Sequence of chain 1.C:
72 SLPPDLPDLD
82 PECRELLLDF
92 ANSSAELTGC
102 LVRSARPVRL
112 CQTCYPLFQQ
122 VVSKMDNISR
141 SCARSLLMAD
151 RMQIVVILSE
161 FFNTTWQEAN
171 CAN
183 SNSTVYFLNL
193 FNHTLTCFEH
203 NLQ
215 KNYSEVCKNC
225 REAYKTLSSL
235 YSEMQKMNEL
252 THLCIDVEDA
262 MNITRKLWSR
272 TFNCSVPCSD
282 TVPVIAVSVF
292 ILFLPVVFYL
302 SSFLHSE

Binding-site contacts:
Ligand atom O7 contacts residue ARG151 of chain 1.C at 3.8 Å.
Ligand atom C2 contacts residue ASN263 of chain 1.A at 2.4 Å.
Ligand atom O5 contacts residue LYS267 of chain 1.A at 4.1 Å.
Ligand atom C8 contacts residue ARG151 of chain 1.C at 4.3 Å.
Ligand atom O5 contacts residue ASN263 of chain 1.A at 2.4 Å (h-bond).
Ligand atom O6 contacts residue MET148 of chain 1.C at 3.8 Å.
Ligand atom O3 contacts residue ARG151 of chain 1.C at 3.9 Å.
Ligand atom O7 contacts residue ASN263 of chain 1.A at 3.4 Å (h-bond).
Ligand atom O3 contacts residue ASP150 of chain 1.C at 4.3 Å.
Ligand atom C1 contacts residue ASN263 of chain 1.A at 1.4 Å.
Ligand atom C6 contacts residue LYS267 of chain 1.A at 3.8 Å.
Ligand atom O5 contacts residue ALA149 of chain 1.C at 4.1 Å.
Ligand atom C3 contacts residue ASN263 of chain 1.A at 3.7 Å.
Ligand atom C5 contacts residue ASN263 of chain 1.A at 3.6 Å.
Ligand atom C8 contacts residue GLU259 of chain 1.A at 3.2 Å.
Ligand atom C8 contacts residue ASN263 of chain 1.A at 4.3 Å.
Ligand atom C7 contacts residue ASN263 of chain 1.A at 3.2 Å.
Ligand atom N2 contacts residue ASN263 of chain 1.A at 2.8 Å (h-bond).
Ligand atom C4 contacts residue ASN263 of chain 1.A at 4.2 Å.
Ligand atom C7 contacts residue ARG151 of chain 1.C at 4.4 Å.
Ligand atom C7 contacts residue GLU259 of chain 1.A at 4.5 Å.

Sequence of chain 1.A:
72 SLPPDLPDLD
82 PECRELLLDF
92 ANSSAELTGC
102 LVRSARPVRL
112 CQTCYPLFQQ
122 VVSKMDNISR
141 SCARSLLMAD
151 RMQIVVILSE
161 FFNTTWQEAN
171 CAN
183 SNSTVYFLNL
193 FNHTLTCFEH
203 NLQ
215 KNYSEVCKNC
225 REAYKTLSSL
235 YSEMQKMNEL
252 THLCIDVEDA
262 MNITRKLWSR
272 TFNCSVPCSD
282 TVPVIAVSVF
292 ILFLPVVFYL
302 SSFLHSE

This small molecule binds to this protein.
Small molecule (SMILES): CC(=O)N[C@@H]1[C@@H](O)[C@H](O)[C@@H](CO)O[C@H]1O